Binding-site contacts:
Ligand atom CAH contacts residue TYR223 of chain 1.B at 3.6 Å (hydrophobic).
Ligand atom NAJ contacts residue SER318 of chain 1.B at 3.2 Å (h-bond).
Ligand atom CAN contacts residue LEU120 of chain 1.B at 3.9 Å (hydrophobic).
Ligand atom CAG contacts residue SER318 of chain 1.B at 3.3 Å.
Ligand atom OAI contacts residue ASN153 of chain 1.B at 2.8 Å (h-bond).
Ligand atom CAS contacts residue PHE293 of chain 1.B at 3.7 Å (hydrophobic).
Ligand atom CAB contacts residue GLY320 of chain 1.B at 3.8 Å.
Ligand atom CAM contacts residue GLN121 of chain 1.B at 3.5 Å.
Ligand atom CAC contacts residue THR319 of chain 1.B at 3.8 Å.
Ligand atom OAO contacts residue GLY317 of chain 1.B at 3.5 Å.
Ligand atom CAS contacts residue GLN121 of chain 1.B at 3.7 Å.
Ligand atom CAM contacts residue ASN153 of chain 1.B at 3.6 Å.
Ligand atom CAB contacts residue THR319 of chain 1.B at 3.6 Å.
Ligand atom CAH contacts residue SER318 of chain 1.B at 3.8 Å.
Ligand atom OAO contacts residue SER318 of chain 1.B at 2.8 Å (h-bond).
Ligand atom CAM contacts residue TYR151 of chain 1.B at 3.7 Å (hydrophobic).
Ligand atom CAF contacts residue THR319 of chain 1.B at 4.0 Å.
Ligand atom CAB contacts residue ASN343 of chain 1.B at 4.0 Å.
Ligand atom OAT contacts residue SER65 of chain 1.B at 2.4 Å (h-bond).
Ligand atom CAK contacts residue LYS68 of chain 1.B at 4.0 Å.
Ligand atom SAD contacts residue SER318 of chain 1.B at 3.5 Å (h-bond).
Ligand atom CAF contacts residue GLY320 of chain 1.B at 3.8 Å.
Ligand atom NAJ contacts residue SER65 of chain 1.B at 3.1 Å (h-bond).
Ligand atom SAD contacts residue THR319 of chain 1.B at 3.7 Å.
Ligand atom OAT contacts residue TYR151 of chain 1.B at 2.5 Å (h-bond).
Ligand atom CAG contacts residue TYR223 of chain 1.B at 3.8 Å (hydrophobic).
Ligand atom OAI contacts residue TYR223 of chain 1.B at 3.5 Å.
Ligand atom OAO contacts residue SER65 of chain 1.B at 2.4 Å (h-bond).
Ligand atom OAI contacts residue GLN121 of chain 1.B at 3.2 Å (h-bond).
Ligand atom OAV contacts residue PHE293 of chain 1.B at 3.9 Å.
Ligand atom CAK contacts residue SER65 of chain 1.B at 2.4 Å.
Ligand atom B contacts residue SER65 of chain 1.B at 1.4 Å.
Ligand atom CAH contacts residue ASN153 of chain 1.B at 3.8 Å.
Ligand atom CAN contacts residue GLN121 of chain 1.B at 3.3 Å.
Ligand atom B contacts residue LYS68 of chain 1.B at 3.8 Å.
Ligand atom CAE contacts residue SER318 of chain 1.B at 3.7 Å.
Ligand atom CAE contacts residue THR319 of chain 1.B at 3.7 Å.
Ligand atom CAC contacts residue GLY320 of chain 1.B at 3.5 Å.
Ligand atom CAL contacts residue SER65 of chain 1.B at 3.7 Å.
Ligand atom B contacts residue TYR151 of chain 1.B at 3.4 Å.

Sequence of chain 1.B:
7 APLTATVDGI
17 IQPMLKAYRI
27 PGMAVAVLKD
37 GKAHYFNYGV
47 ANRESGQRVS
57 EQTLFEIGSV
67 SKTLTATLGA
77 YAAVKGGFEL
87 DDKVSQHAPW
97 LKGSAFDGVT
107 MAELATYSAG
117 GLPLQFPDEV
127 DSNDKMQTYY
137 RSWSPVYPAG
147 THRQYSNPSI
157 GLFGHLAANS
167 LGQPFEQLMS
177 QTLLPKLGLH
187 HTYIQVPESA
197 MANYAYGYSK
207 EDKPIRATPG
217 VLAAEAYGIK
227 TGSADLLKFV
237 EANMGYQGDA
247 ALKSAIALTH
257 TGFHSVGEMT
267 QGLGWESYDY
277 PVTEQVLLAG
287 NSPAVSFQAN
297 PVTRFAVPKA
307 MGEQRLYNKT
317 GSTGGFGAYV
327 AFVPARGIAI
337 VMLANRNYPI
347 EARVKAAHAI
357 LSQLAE

The protein below binds the small molecule below.
Small molecule (SMILES): O=C(Cc1cccs1)N[C@H](B(O)O)c1cccc(C(=O)O)c1